Binding-site contacts:
Ligand atom N2 contacts residue MET116 of chain 1.A at 3.1 Å (h-bond).
Ligand atom C6 contacts residue GLY186 of chain 1.A at 3.4 Å.
Ligand atom C21 contacts residue GLY186 of chain 1.A at 3.4 Å.
Ligand atom F3 contacts residue PHE188 of chain 1.A at 3.4 Å.
Ligand atom C13 contacts residue GLY119 of chain 1.A at 3.8 Å.
Ligand atom F1 contacts residue ILE185 of chain 1.A at 3.4 Å.
Ligand atom N5 contacts residue ASP187 of chain 1.A at 3.7 Å.
Ligand atom N5 contacts residue GLY186 of chain 1.A at 2.5 Å (h-bond).
Ligand atom F2 contacts residue ILE185 of chain 1.A at 3.1 Å.
Ligand atom C3 contacts residue LEU113 of chain 1.A at 3.8 Å (hydrophobic).
Ligand atom C4 contacts residue GLY186 of chain 1.A at 3.4 Å.
Ligand atom C20 contacts residue GLY186 of chain 1.A at 3.4 Å.
Ligand atom F2 contacts residue ILE96 of chain 1.A at 3.4 Å.
Ligand atom F3 contacts residue HIS164 of chain 1.A at 3.3 Å.
Ligand atom F1 contacts residue ASP187 of chain 1.A at 2.8 Å.
Ligand atom F3 contacts residue PHE91 of chain 1.A at 3.7 Å.
Ligand atom O5 contacts residue PHE188 of chain 1.A at 3.5 Å.
Ligand atom C11 contacts residue MET116 of chain 1.A at 3.5 Å (hydrophobic).
Ligand atom C19 contacts residue GLY119 of chain 1.A at 3.6 Å.
Ligand atom C18 contacts residue LEU39 of chain 1.A at 3.0 Å (hydrophobic).
Ligand atom C9 contacts residue MET116 of chain 1.A at 3.7 Å (hydrophobic).
Ligand atom F1 contacts residue PHE188 of chain 1.A at 3.7 Å.
Ligand atom C27 contacts residue PHE188 of chain 1.A at 3.7 Å (hydrophobic).
Ligand atom C9 contacts residue GLU114 of chain 1.A at 3.2 Å.
Ligand atom C26 contacts residue ILE185 of chain 1.A at 3.7 Å (hydrophobic).
Ligand atom C23 contacts residue VAL97 of chain 1.A at 3.4 Å (hydrophobic).
Ligand atom C12 contacts residue GLY119 of chain 1.A at 3.8 Å.
Ligand atom C12 contacts residue MET116 of chain 1.A at 3.4 Å (hydrophobic).
Ligand atom N4 contacts residue MET116 of chain 1.A at 2.9 Å (h-bond).
Ligand atom C23 contacts residue ILE88 of chain 1.A at 3.5 Å (hydrophobic).
Ligand atom F1 contacts residue HIS164 of chain 1.A at 3.1 Å.
Ligand atom C6 contacts residue ASP187 of chain 1.A at 3.8 Å.
Ligand atom C19 contacts residue ALA117 of chain 1.A at 2.8 Å (hydrophobic).
Ligand atom C22 contacts residue GLY186 of chain 1.A at 3.5 Å.
Ligand atom C8 contacts residue ALA65 of chain 1.A at 3.6 Å (hydrophobic).
Ligand atom C17 contacts residue ASP120 of chain 1.A at 3.8 Å.
Ligand atom O5 contacts residue PHE91 of chain 1.A at 3.7 Å.
Ligand atom C10 contacts residue MET116 of chain 1.A at 3.8 Å (hydrophobic).
Ligand atom C9 contacts residue ALA65 of chain 1.A at 3.4 Å (hydrophobic).
Ligand atom O4 contacts residue LYS67 of chain 1.A at 3.0 Å (salt-bridge).

Sequence of chain 1.A:
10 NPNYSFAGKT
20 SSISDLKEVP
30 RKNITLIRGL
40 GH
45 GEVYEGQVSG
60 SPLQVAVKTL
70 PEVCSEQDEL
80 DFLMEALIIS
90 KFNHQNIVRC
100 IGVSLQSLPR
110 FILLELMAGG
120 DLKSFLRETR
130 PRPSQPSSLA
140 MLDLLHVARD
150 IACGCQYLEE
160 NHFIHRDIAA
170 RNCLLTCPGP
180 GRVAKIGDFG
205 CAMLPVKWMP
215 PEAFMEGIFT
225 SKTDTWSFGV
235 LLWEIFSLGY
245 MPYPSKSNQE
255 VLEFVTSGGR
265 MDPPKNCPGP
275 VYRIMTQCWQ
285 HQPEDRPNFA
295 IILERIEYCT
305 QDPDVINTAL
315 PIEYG

The protein below binds the small molecule below.
Small molecule (SMILES): COc1cc(Nc2nccc(N3CCC[C@H](C(=O)NCc4cccc(OC(F)(F)F)c4)C3)n2)cc(OC)c1OC